Sequence of chain 3.A:
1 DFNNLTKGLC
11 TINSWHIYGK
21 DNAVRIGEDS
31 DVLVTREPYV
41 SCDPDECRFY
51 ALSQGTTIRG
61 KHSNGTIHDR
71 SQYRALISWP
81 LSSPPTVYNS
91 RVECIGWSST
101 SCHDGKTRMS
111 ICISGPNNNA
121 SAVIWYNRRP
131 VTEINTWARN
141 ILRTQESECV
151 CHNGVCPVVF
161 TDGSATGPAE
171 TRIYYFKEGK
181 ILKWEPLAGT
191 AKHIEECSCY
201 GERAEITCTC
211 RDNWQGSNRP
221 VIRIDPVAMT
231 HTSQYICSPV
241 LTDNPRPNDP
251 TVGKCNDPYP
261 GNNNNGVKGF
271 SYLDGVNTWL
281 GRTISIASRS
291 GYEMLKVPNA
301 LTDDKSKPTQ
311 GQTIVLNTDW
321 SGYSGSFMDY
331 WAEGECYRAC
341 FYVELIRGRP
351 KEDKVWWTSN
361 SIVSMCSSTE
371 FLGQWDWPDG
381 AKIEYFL

This small molecule binds to this protein.
Small molecule (SMILES): CC(=O)N[C@@H]1[C@@H](O)[C@H](O)[C@@H](CO)O[C@H]1O

Binding-site contacts:
Ligand atom C5 contacts residue TRP356 of chain 3.A at 4.4 Å (hydrophobic).
Ligand atom C1 contacts residue TRP356 of chain 3.A at 3.8 Å (hydrophobic).
Ligand atom C7 contacts residue TRP356 of chain 3.A at 3.8 Å (hydrophobic).
Ligand atom N2 contacts residue TRP356 of chain 3.A at 3.6 Å.
Ligand atom O7 contacts residue ASN64 of chain 3.A at 2.6 Å (h-bond).
Ligand atom C8 contacts residue ASN64 of chain 3.A at 4.4 Å.
Ligand atom C2 contacts residue ASN64 of chain 3.A at 3.4 Å.
Ligand atom N2 contacts residue ASN64 of chain 3.A at 3.5 Å (h-bond).
Ligand atom C1 contacts residue ASN64 of chain 3.A at 2.5 Å.
Ligand atom C8 contacts residue TRP356 of chain 3.A at 3.3 Å (hydrophobic).
Ligand atom C7 contacts residue ASN64 of chain 3.A at 3.3 Å.
Ligand atom C2 contacts residue TRP356 of chain 3.A at 4.3 Å (hydrophobic).
Ligand atom O5 contacts residue ASN64 of chain 3.A at 3.3 Å (h-bond).
Ligand atom O5 contacts residue TRP356 of chain 3.A at 4.5 Å.
Ligand atom C3 contacts residue TRP356 of chain 3.A at 4.0 Å (hydrophobic).